Binding-site contacts:
Ligand atom C7 contacts residue ASN343 of chain 1.A at 3.4 Å.
Ligand atom C8 contacts residue LEU368 of chain 1.A at 3.9 Å (hydrophobic).
Ligand atom C8 contacts residue GLY339 of chain 1.A at 4.0 Å.
Ligand atom C1 contacts residue ASN343 of chain 1.A at 1.4 Å.
Ligand atom C8 contacts residue PHE338 of chain 1.A at 4.0 Å (hydrophobic).
Ligand atom C5 contacts residue ASN343 of chain 1.A at 3.7 Å.
Ligand atom O7 contacts residue GLY339 of chain 1.A at 3.5 Å.
Ligand atom C2 contacts residue ASN343 of chain 1.A at 2.5 Å.
Ligand atom O7 contacts residue ASN343 of chain 1.A at 3.3 Å (h-bond).
Ligand atom C4 contacts residue ASN343 of chain 1.A at 4.2 Å.
Ligand atom C8 contacts residue PHE342 of chain 1.A at 4.2 Å (hydrophobic).
Ligand atom C3 contacts residue ASN343 of chain 1.A at 3.8 Å.
Ligand atom O5 contacts residue ASN343 of chain 1.A at 2.3 Å (h-bond).
Ligand atom N2 contacts residue ASN343 of chain 1.A at 3.0 Å (h-bond).
Ligand atom C7 contacts residue GLY339 of chain 1.A at 4.1 Å.

Sequence of chain 1.A:
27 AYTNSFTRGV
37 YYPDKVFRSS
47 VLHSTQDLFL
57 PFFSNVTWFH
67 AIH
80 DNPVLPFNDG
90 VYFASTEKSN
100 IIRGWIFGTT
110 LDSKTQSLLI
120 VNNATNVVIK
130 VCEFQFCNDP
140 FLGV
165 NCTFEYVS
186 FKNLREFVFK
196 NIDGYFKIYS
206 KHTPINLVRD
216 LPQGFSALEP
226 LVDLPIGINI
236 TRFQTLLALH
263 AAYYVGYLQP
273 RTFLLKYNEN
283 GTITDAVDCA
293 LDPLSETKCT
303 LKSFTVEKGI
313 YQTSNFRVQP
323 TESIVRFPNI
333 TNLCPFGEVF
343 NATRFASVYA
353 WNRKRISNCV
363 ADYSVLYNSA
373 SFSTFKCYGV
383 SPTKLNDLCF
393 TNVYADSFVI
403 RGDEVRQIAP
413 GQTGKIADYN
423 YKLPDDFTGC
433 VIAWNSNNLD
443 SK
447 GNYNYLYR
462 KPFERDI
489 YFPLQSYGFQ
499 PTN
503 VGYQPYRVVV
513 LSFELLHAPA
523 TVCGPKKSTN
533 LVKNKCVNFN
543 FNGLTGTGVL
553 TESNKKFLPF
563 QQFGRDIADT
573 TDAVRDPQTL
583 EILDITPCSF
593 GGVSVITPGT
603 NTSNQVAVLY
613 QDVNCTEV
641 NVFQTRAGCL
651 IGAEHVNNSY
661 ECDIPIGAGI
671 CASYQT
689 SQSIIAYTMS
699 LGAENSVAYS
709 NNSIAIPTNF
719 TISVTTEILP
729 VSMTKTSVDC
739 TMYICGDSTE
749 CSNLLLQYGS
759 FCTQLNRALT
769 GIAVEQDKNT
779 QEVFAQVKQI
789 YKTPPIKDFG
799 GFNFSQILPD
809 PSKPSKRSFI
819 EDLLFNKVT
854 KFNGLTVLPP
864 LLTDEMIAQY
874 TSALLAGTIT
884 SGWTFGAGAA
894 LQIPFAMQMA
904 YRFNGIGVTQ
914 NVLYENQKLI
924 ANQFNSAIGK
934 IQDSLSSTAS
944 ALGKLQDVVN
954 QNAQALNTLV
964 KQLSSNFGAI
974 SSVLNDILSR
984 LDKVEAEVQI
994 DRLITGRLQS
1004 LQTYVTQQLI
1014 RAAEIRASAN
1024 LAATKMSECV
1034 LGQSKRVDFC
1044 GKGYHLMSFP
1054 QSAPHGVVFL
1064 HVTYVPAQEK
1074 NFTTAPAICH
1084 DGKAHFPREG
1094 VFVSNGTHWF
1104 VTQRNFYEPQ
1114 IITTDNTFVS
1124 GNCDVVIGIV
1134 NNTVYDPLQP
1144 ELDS

A small-molecule ligand and the protein it binds are described below.
Small molecule (SMILES): CC(=O)N[C@@H]1[C@@H](O)[C@H](O)[C@@H](CO)O[C@H]1O